This protein binds this small molecule.
Small molecule (SMILES): Nc1ncnc2c1ncn2[C@@H]1O[C@H](CO)[C@H](O[C@H]2O[C@@H](CO)[C@H](OP(=O)(O)O)[C@H](OP(=O)(O)O)[C@@H]2O)[C@H]1OP(=O)(O)O

Binding-site contacts:
Ligand atom N2 contacts residue ARG269 of chain 1.B at 2.3 Å.
Ligand atom N1 contacts residue ARG269 of chain 1.B at 2.0 Å (salt-bridge).
Ligand atom C3 contacts residue THR273 of chain 1.B at 3.2 Å.
Ligand atom O14 contacts residue ARG568 of chain 1.B at 2.1 Å (salt-bridge).
Ligand atom P1 contacts residue TYR567 of chain 1.B at 3.2 Å.
Ligand atom C3 contacts residue GLY268 of chain 1.B at 2.9 Å.
Ligand atom O10 contacts residue ARG568 of chain 1.B at 3.1 Å (salt-bridge).
Ligand atom C2 contacts residue GLY268 of chain 1.B at 2.8 Å.
Ligand atom C10 contacts residue LYS569 of chain 1.B at 2.7 Å.
Ligand atom N3 contacts residue THR273 of chain 1.B at 1.5 Å (h-bond).
Ligand atom C12 contacts residue ARG568 of chain 1.B at 3.1 Å.
Ligand atom O5 contacts residue LYS508 of chain 1.B at 2.9 Å.
Ligand atom C1 contacts residue GLN270 of chain 1.B at 2.3 Å.
Ligand atom O7 contacts residue ARG504 of chain 1.B at 3.0 Å.
Ligand atom C1 contacts residue ARG269 of chain 1.B at 1.5 Å.
Ligand atom N3 contacts residue ALA272 of chain 1.B at 3.0 Å (h-bond).
Ligand atom N1 contacts residue GLY268 of chain 1.B at 1.9 Å.
Ligand atom C4 contacts residue ARG269 of chain 1.B at 2.9 Å.
Ligand atom O9 contacts residue ARG568 of chain 1.B at 3.0 Å (salt-bridge).
Ligand atom C4 contacts residue GLY268 of chain 1.B at 2.4 Å.
Ligand atom O12 contacts residue ARG504 of chain 1.B at 3.0 Å (salt-bridge).
Ligand atom O8 contacts residue TYR567 of chain 1.B at 2.5 Å.
Ligand atom N2 contacts residue GLN270 of chain 1.B at 1.7 Å (h-bond).
Ligand atom O10 contacts residue LYS569 of chain 1.B at 3.2 Å (salt-bridge).
Ligand atom C5 contacts residue ALA275 of chain 1.B at 2.1 Å (hydrophobic).
Ligand atom P1 contacts residue GLN507 of chain 1.B at 3.1 Å.
Ligand atom O9 contacts residue TYR567 of chain 1.B at 2.4 Å.
Ligand atom O8 contacts residue GLN507 of chain 1.B at 2.5 Å (h-bond).
Ligand atom C3 contacts residue ARG269 of chain 1.B at 3.1 Å.
Ligand atom C2 contacts residue ARG269 of chain 1.B at 2.7 Å.
Ligand atom N2 contacts residue GLY268 of chain 1.B at 1.7 Å (h-bond).
Ligand atom P3 contacts residue LYS508 of chain 1.B at 3.1 Å.
Ligand atom C4 contacts residue THR273 of chain 1.B at 2.8 Å.
Ligand atom C12 contacts residue LYS569 of chain 1.B at 2.8 Å.
Ligand atom O18 contacts residue LYS508 of chain 1.B at 2.0 Å (salt-bridge).
Ligand atom O14 contacts residue LYS569 of chain 1.B at 3.0 Å.
Ligand atom N4 contacts residue ALA275 of chain 1.B at 2.5 Å.
Ligand atom C4 contacts residue GLN270 of chain 1.B at 2.8 Å.
Ligand atom C1 contacts residue GLY268 of chain 1.B at 1.5 Å.
Ligand atom O9 contacts residue GLN507 of chain 1.B at 3.2 Å (h-bond).

Sequence of chain 1.B:
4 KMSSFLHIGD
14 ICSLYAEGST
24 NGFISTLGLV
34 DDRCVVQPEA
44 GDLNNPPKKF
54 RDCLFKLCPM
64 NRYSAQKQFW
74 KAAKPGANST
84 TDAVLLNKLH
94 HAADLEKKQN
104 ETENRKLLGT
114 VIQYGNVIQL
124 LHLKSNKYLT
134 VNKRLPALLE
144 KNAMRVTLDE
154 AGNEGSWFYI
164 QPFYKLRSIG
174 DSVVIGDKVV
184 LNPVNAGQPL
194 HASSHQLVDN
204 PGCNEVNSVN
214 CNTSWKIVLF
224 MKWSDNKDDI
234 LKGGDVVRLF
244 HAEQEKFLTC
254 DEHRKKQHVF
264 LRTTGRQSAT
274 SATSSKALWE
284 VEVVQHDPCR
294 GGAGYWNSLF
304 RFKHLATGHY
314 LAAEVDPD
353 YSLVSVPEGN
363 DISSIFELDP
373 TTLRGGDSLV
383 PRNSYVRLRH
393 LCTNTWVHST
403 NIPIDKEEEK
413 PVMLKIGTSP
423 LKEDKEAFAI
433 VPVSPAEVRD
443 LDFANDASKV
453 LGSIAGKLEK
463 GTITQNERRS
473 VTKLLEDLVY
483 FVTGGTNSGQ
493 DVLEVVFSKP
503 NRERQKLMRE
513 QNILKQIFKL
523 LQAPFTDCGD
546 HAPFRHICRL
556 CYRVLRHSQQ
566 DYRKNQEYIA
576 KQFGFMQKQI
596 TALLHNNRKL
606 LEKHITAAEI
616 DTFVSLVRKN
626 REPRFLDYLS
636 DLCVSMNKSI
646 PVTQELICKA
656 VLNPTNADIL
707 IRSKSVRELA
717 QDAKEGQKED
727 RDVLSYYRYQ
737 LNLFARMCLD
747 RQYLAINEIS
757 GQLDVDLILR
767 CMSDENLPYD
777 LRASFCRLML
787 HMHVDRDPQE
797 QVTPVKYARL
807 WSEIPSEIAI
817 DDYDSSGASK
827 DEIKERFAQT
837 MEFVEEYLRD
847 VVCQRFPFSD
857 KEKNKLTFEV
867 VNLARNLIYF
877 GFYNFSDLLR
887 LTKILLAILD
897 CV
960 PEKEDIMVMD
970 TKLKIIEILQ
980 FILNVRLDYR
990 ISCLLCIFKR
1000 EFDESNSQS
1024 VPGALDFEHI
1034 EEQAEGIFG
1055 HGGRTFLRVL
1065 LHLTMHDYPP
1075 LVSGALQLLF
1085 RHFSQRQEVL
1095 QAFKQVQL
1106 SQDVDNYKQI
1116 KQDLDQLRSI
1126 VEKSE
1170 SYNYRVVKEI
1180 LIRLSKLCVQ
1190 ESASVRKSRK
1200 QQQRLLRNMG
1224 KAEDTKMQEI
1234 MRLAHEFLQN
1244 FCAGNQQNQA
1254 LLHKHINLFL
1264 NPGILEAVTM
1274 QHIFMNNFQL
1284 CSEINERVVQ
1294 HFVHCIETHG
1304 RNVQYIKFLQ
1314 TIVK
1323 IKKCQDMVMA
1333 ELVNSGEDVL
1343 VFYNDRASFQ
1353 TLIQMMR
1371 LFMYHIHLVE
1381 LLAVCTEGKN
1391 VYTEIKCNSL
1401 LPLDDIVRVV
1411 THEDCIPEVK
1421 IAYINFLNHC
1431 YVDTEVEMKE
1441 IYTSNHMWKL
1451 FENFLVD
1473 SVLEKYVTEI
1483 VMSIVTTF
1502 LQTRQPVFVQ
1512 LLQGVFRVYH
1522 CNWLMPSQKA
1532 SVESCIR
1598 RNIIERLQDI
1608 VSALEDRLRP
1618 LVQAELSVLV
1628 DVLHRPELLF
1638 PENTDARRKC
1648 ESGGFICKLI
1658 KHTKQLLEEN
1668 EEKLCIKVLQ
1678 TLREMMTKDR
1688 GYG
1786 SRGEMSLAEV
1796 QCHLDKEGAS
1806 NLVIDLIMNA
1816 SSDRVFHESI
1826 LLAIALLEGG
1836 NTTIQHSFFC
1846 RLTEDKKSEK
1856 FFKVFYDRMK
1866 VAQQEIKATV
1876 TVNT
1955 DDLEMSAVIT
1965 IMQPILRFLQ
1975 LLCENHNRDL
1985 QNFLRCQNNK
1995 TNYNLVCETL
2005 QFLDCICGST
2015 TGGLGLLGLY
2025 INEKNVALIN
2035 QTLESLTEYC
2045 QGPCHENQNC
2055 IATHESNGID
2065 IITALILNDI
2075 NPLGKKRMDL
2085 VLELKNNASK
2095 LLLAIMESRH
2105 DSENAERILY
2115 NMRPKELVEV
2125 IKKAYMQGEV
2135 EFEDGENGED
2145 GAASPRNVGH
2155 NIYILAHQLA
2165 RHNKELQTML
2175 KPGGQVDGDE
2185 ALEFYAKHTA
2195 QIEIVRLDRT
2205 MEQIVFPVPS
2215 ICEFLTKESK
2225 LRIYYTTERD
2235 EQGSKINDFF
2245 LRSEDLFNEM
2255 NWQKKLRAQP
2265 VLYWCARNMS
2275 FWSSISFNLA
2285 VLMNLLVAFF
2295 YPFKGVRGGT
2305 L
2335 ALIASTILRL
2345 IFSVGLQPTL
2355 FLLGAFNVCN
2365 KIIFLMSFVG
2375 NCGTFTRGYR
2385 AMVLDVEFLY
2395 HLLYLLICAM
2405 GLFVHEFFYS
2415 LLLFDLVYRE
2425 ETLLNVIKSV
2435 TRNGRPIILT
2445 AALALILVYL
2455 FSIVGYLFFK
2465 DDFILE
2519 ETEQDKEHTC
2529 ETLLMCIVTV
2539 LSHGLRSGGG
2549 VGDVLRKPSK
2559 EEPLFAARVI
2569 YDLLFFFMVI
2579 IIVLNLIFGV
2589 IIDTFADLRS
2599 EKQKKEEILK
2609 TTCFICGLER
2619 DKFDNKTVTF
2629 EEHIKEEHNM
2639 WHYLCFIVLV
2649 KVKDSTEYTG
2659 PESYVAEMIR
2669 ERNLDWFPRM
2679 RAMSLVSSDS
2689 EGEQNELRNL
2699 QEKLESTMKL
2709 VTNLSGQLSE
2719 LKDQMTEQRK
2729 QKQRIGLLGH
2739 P